Sequence of chain 2.A:
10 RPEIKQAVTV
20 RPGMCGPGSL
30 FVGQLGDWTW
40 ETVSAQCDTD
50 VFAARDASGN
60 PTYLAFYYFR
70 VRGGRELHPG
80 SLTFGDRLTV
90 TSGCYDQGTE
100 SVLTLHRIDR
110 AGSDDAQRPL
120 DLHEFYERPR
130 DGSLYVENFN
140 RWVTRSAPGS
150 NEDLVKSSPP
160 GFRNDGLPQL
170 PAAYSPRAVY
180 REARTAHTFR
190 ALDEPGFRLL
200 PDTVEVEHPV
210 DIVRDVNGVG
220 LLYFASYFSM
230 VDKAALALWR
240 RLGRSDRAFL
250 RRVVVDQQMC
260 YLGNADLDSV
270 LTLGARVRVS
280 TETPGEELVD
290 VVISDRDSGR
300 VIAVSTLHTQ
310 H

The small molecule below binds the protein below.
Small molecule (SMILES): C[C@@H](C(=O)SCCNC(=O)CCNC(=O)[C@H](O)C(C)(C)COP(=O)(O)OP(=O)(O)OC[C@H]1O[C@@H](n2cnc3c(N)ncnc32)[C@H](O)[C@@H]1OP(=O)(O)O)S(=O)(=O)O

Binding-site contacts:
Ligand atom OS4 contacts residue YXR1 of chain 2.C at 0.0 Å (h-bond).
Ligand atom P2 contacts residue YXR1 of chain 2.C at 0.0 Å.
Ligand atom CPB contacts residue YXR1 of chain 2.C at 0.0 Å.
Ligand atom CP9 contacts residue YXR1 of chain 2.C at 0.0 Å.
Ligand atom CP5 contacts residue YXR1 of chain 2.C at 0.0 Å.
Ligand atom NP2 contacts residue YXR1 of chain 2.C at 0.0 Å (h-bond).
Ligand atom CP4 contacts residue YXR1 of chain 2.C at 0.0 Å.
Ligand atom NP1 contacts residue YXR1 of chain 2.C at 0.0 Å (h-bond).
Ligand atom CP7 contacts residue YXR1 of chain 2.C at 0.0 Å.
Ligand atom CP2 contacts residue YXR1 of chain 2.C at 0.0 Å.
Ligand atom CP8 contacts residue YXR1 of chain 2.C at 0.0 Å.
Ligand atom CPA contacts residue YXR1 of chain 2.C at 0.0 Å.
Ligand atom S contacts residue YXR1 of chain 2.C at 0.0 Å (h-bond).
Ligand atom CP6 contacts residue YXR1 of chain 2.C at 0.0 Å.
Ligand atom O56 contacts residue YXR1 of chain 2.C at 0.0 Å (h-bond).
Ligand atom OP1 contacts residue ASN263 of chain 2.A at 2.9 Å (h-bond).
Ligand atom OS4 contacts residue PHE223 of chain 2.A at 2.5 Å (h-bond).
Ligand atom OP3 contacts residue YXR1 of chain 2.C at 0.0 Å (h-bond).
Ligand atom P1 contacts residue YXR1 of chain 2.C at 0.0 Å.
Ligand atom NP1 contacts residue PHE65 of chain 2.A at 3.0 Å (h-bond).
Ligand atom O21 contacts residue YXR1 of chain 2.C at 0.0 Å (h-bond).
Ligand atom CS3 contacts residue YXR1 of chain 2.C at 1.4 Å.
Ligand atom OS1 contacts residue YXR1 of chain 2.C at 0.3 Å (h-bond).
Ligand atom CS1 contacts residue YXR1 of chain 2.C at 0.2 Å.
Ligand atom OP3 contacts residue LEU261 of chain 2.A at 2.7 Å (h-bond).
Ligand atom CP1 contacts residue YXR1 of chain 2.C at 0.0 Å.
Ligand atom O11 contacts residue YXR1 of chain 2.C at 0.0 Å (h-bond).
Ligand atom O6 contacts residue YXR1 of chain 2.C at 0.0 Å (h-bond).
Ligand atom OS5 contacts residue YXR1 of chain 2.C at 0.0 Å (h-bond).
Ligand atom O5' contacts residue YXR1 of chain 2.C at 0.0 Å (h-bond).
Ligand atom CS2 contacts residue YXR1 of chain 2.C at 0.2 Å.
Ligand atom O12 contacts residue YXR1 of chain 2.C at 0.0 Å (h-bond).
Ligand atom O22 contacts residue YXR1 of chain 2.C at 0.0 Å (h-bond).
Ligand atom OP1 contacts residue YXR1 of chain 2.C at 0.0 Å (h-bond).
Ligand atom OS5 contacts residue ASN216 of chain 2.A at 1.8 Å (h-bond).
Ligand atom O5' contacts residue LYS155 of chain 2.A at 2.5 Å (salt-bridge).
Ligand atom OP2 contacts residue YXR1 of chain 2.C at 0.0 Å (h-bond).
Ligand atom CP3 contacts residue YXR1 of chain 2.C at 0.0 Å.
Ligand atom SS4 contacts residue YXR1 of chain 2.C at 0.0 Å (h-bond).
Ligand atom O7 contacts residue YXR1 of chain 2.C at 0.0 Å (h-bond).

Sequence of chain 1.A:
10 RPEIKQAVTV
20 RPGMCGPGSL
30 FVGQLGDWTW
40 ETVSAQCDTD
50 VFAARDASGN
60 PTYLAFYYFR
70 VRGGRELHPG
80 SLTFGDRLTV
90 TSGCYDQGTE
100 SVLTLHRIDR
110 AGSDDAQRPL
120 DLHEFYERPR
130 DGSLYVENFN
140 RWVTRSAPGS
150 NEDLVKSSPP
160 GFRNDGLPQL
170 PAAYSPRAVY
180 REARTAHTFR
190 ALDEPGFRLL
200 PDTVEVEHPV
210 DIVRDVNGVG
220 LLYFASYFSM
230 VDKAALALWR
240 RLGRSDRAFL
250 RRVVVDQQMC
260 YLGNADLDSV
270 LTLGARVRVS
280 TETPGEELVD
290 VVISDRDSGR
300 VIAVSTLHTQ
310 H